Binding-site contacts:
Ligand atom O4 contacts residue THR394 of chain 1.D at 4.0 Å.
Ligand atom O8 contacts residue ASN396 of chain 1.D at 3.3 Å (h-bond).
Ligand atom O6 contacts residue THR394 of chain 1.D at 2.7 Å (h-bond).
Ligand atom C8 contacts residue THR394 of chain 1.D at 3.9 Å.
Ligand atom O8 contacts residue THR394 of chain 1.D at 2.8 Å (h-bond).
Ligand atom C2 contacts residue THR394 of chain 1.D at 1.4 Å.
Ligand atom C1 contacts residue THR394 of chain 1.D at 2.4 Å.
Ligand atom C4 contacts residue THR394 of chain 1.D at 3.3 Å.
Ligand atom C6 contacts residue THR394 of chain 1.D at 3.3 Å.
Ligand atom O1A contacts residue THR394 of chain 1.D at 2.9 Å (h-bond).
Ligand atom O1B contacts residue ALA439 of chain 1.D at 3.8 Å.
Ligand atom C5 contacts residue THR394 of chain 1.D at 4.0 Å.
Ligand atom C9 contacts residue ASN396 of chain 1.D at 4.3 Å.
Ligand atom C7 contacts residue THR394 of chain 1.D at 4.3 Å.
Ligand atom C7 contacts residue ASN396 of chain 1.D at 4.3 Å.
Ligand atom O8 contacts residue GLN395 of chain 1.D at 4.2 Å.
Ligand atom O8 contacts residue SER438 of chain 1.D at 4.4 Å.
Ligand atom N7 contacts residue ASN396 of chain 1.D at 4.5 Å.
Ligand atom O1B contacts residue THR394 of chain 1.D at 3.4 Å (h-bond).
Ligand atom O8 contacts residue ALA439 of chain 1.D at 3.9 Å.
Ligand atom C6 contacts residue ASN396 of chain 1.D at 4.5 Å.
Ligand atom C8 contacts residue ASN396 of chain 1.D at 3.3 Å.
Ligand atom C9 contacts residue ALA439 of chain 1.D at 4.4 Å (hydrophobic).
Ligand atom O6 contacts residue ALA439 of chain 1.D at 4.4 Å.
Ligand atom C3 contacts residue THR394 of chain 1.D at 1.9 Å.
Ligand atom O8 contacts residue SER437 of chain 1.D at 4.1 Å.

Sequence of chain 1.D:
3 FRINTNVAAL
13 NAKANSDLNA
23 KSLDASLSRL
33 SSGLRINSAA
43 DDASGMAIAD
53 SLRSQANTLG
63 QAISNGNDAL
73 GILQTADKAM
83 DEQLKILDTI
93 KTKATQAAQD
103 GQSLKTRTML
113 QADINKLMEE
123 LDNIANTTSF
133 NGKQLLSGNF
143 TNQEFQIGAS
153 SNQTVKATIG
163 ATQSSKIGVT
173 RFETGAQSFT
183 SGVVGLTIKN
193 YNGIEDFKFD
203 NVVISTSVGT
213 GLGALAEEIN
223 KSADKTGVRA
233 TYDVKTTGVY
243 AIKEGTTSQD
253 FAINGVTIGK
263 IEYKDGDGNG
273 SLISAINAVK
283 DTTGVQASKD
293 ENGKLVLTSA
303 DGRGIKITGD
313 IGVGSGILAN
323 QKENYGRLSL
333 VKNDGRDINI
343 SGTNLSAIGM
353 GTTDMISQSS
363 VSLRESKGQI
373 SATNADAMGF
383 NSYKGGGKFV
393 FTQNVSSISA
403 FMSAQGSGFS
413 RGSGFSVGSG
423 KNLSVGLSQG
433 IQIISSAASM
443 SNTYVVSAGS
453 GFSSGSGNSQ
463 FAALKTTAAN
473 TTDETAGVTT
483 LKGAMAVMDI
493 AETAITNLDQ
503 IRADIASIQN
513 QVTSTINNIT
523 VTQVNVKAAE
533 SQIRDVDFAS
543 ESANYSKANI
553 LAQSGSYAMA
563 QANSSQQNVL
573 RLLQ

This small molecule binds to this protein.
Small molecule (SMILES): C[C@H](O)[C@H](N)[C@@H]1O[C@](O)(C(=O)O)C[C@H](O)[C@@H]1N